Binding-site contacts:
Ligand atom N6 contacts residue SER264 of chain 1.J at 3.6 Å.
Ligand atom C4 contacts residue THR259 of chain 1.J at 3.3 Å.
Ligand atom N3 contacts residue SER224 of chain 1.J at 2.9 Å (h-bond).
Ligand atom C5' contacts residue PHE374 of chain 1.J at 3.6 Å (hydrophobic).
Ligand atom O2' contacts residue THR222 of chain 1.J at 3.4 Å (h-bond).
Ligand atom N7 contacts residue SER301 of chain 1.J at 3.0 Å (h-bond).
Ligand atom C6 contacts residue SER260 of chain 1.J at 3.2 Å.
Ligand atom C2 contacts residue VAL225 of chain 1.J at 3.5 Å (hydrophobic).
Ligand atom O4' contacts residue THR222 of chain 1.J at 3.4 Å.
Ligand atom C4 contacts residue SER224 of chain 1.J at 3.7 Å.
Ligand atom N6 contacts residue SER260 of chain 1.J at 3.5 Å (h-bond).
Ligand atom N9 contacts residue B121 of chain 1.QA at 3.4 Å.
Ligand atom C2 contacts residue THR259 of chain 1.J at 3.6 Å.
Ligand atom C5 contacts residue B121 of chain 1.QA at 3.3 Å.
Ligand atom N9 contacts residue THR259 of chain 1.J at 3.3 Å.
Ligand atom N7 contacts residue B121 of chain 1.QA at 3.3 Å.
Ligand atom C8 contacts residue VAL300 of chain 1.J at 3.4 Å (hydrophobic).
Ligand atom C1' contacts residue THR259 of chain 1.J at 3.5 Å.
Ligand atom N1 contacts residue SER264 of chain 1.J at 3.7 Å.
Ligand atom C3' contacts residue B121 of chain 1.QA at 3.3 Å.
Ligand atom C2' contacts residue SER224 of chain 1.J at 3.1 Å.
Ligand atom C4 contacts residue B121 of chain 1.QA at 3.4 Å.
Ligand atom C8 contacts residue SER301 of chain 1.J at 3.2 Å.
Ligand atom O2' contacts residue SER224 of chain 1.J at 2.6 Å (h-bond).
Ligand atom O3' contacts residue B121 of chain 1.QA at 2.7 Å (h-bond).
Ligand atom C5 contacts residue SER260 of chain 1.J at 3.6 Å.
Ligand atom C4' contacts residue THR222 of chain 1.J at 3.5 Å.
Ligand atom N6 contacts residue SER299 of chain 1.J at 3.1 Å (h-bond).
Ligand atom C8 contacts residue B121 of chain 1.QA at 3.3 Å.
Ligand atom C2 contacts residue SER260 of chain 1.J at 3.6 Å.
Ligand atom N1 contacts residue SER260 of chain 1.J at 3.3 Å.
Ligand atom N1 contacts residue GLY261 of chain 1.J at 3.7 Å.
Ligand atom N7 contacts residue VAL300 of chain 1.J at 3.3 Å.
Ligand atom C1' contacts residue SER224 of chain 1.J at 3.3 Å.
Ligand atom C5' contacts residue B121 of chain 1.QA at 3.1 Å.
Ligand atom C4' contacts residue B121 of chain 1.QA at 3.6 Å.
Ligand atom C5' contacts residue SER301 of chain 1.J at 3.5 Å.
Ligand atom N3 contacts residue THR259 of chain 1.J at 3.6 Å.
Ligand atom N6 contacts residue GLY261 of chain 1.J at 3.0 Å (h-bond).
Ligand atom O2' contacts residue B121 of chain 1.QA at 3.1 Å (h-bond).

Sequence of chain 1.J:
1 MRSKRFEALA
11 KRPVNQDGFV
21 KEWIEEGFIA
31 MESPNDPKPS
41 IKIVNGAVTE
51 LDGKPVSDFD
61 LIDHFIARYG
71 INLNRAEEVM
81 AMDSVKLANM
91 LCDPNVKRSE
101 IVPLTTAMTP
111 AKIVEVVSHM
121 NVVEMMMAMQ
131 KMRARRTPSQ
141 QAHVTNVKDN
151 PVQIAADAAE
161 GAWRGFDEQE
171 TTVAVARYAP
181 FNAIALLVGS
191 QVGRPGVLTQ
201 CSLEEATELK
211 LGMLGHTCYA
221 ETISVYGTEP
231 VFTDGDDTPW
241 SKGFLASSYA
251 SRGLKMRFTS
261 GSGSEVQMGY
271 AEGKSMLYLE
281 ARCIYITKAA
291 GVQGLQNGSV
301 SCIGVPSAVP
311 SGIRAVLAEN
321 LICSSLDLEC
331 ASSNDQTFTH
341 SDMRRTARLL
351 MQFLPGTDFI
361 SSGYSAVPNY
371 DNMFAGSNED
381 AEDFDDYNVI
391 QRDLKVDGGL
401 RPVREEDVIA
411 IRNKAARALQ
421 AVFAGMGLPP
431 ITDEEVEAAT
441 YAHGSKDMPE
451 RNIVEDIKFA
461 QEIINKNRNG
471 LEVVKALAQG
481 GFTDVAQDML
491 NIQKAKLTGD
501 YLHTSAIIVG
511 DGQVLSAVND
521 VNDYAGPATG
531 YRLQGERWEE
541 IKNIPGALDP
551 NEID

A small-molecule ligand and the protein it binds are described below.
Small molecule (SMILES): C[C@H]1O[C@@H](n2cnc3c(N)ncnc32)[C@H](O)[C@@H]1O